Sequence of chain 2.B:
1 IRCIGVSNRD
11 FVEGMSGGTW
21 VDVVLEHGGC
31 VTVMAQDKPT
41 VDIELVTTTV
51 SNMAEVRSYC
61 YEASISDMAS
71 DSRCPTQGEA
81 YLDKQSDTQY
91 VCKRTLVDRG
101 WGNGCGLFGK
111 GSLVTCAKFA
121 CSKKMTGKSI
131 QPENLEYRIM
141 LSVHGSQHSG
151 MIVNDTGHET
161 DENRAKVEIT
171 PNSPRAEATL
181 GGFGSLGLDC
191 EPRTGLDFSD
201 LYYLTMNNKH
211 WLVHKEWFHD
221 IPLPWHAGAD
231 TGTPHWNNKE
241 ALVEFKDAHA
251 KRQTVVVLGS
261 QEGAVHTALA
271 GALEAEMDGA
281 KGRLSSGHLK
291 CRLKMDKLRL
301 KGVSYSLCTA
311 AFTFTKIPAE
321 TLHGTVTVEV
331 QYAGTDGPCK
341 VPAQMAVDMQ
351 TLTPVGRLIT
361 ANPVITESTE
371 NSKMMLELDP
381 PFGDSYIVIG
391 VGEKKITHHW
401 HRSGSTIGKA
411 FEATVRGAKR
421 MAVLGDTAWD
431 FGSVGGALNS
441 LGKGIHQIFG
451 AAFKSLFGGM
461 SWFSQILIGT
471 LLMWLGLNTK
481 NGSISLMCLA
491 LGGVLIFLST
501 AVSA

Binding-site contacts:
Ligand atom O5 contacts residue ASN154 of chain 2.B at 2.4 Å (h-bond).
Ligand atom C3 contacts residue ASN154 of chain 2.B at 3.9 Å.
Ligand atom O3 contacts residue MET151 of chain 2.B at 4.2 Å.
Ligand atom C1 contacts residue ASN154 of chain 2.B at 1.4 Å.
Ligand atom C5 contacts residue ASN154 of chain 2.B at 3.7 Å.
Ligand atom C5 contacts residue MET151 of chain 2.B at 4.1 Å (hydrophobic).
Ligand atom N2 contacts residue ASN154 of chain 2.B at 2.9 Å.
Ligand atom O5 contacts residue MET151 of chain 2.B at 3.7 Å.
Ligand atom C2 contacts residue ASN154 of chain 2.B at 2.5 Å.
Ligand atom C2 contacts residue MET151 of chain 2.B at 4.0 Å (hydrophobic).
Ligand atom C8 contacts residue ASN154 of chain 2.B at 3.0 Å.
Ligand atom C4 contacts residue MET151 of chain 2.B at 3.5 Å (hydrophobic).
Ligand atom O4 contacts residue MET151 of chain 2.B at 4.4 Å.
Ligand atom C1 contacts residue MET151 of chain 2.B at 4.2 Å (hydrophobic).
Ligand atom C7 contacts residue ASN154 of chain 2.B at 3.4 Å.
Ligand atom C4 contacts residue ASN154 of chain 2.B at 4.2 Å.
Ligand atom C3 contacts residue MET151 of chain 2.B at 4.1 Å (hydrophobic).
Ligand atom O7 contacts residue ASN154 of chain 2.B at 4.3 Å.

The protein below binds the small molecule below.
Small molecule (SMILES): CC(=O)N[C@@H]1[C@@H](O)[C@H](O)[C@@H](CO)O[C@H]1O